Sequence of chain 1.A:
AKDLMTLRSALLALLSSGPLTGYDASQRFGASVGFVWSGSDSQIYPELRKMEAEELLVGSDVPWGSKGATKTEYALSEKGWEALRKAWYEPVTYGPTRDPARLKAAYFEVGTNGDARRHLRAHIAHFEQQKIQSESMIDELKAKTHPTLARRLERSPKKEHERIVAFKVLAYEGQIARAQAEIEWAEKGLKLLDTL

Sequence of chain 1.B:
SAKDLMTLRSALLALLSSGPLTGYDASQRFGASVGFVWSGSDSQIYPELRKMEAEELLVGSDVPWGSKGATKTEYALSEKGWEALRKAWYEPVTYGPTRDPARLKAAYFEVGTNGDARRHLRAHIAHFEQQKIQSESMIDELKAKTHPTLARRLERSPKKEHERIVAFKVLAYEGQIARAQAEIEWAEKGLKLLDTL

Binding-site contacts:
Ligand atom C1 contacts residue SER34 of chain 1.A at 3.9 Å.
Ligand atom CM2 contacts residue SER34 of chain 1.A at 3.5 Å.
Ligand atom CM1 contacts residue SER34 of chain 1.A at 3.7 Å.
Ligand atom CC contacts residue THR150 of chain 1.A at 3.5 Å.
Ligand atom CV contacts residue ALA108 of chain 1.B at 3.6 Å (hydrophobic).
Ligand atom CV contacts residue SER34 of chain 1.A at 4.0 Å.
Ligand atom CO2 contacts residue SER34 of chain 1.A at 3.7 Å.
Ligand atom O2 contacts residue ARG154 of chain 1.A at 2.6 Å (salt-bridge).
Ligand atom C1 contacts residue TYR109 of chain 1.B at 4.0 Å (hydrophobic).
Ligand atom CV contacts residue TYR174 of chain 1.A at 4.0 Å (hydrophobic).
Ligand atom CO1 contacts residue HIS148 of chain 1.A at 3.7 Å.
Ligand atom CO2 contacts residue TYR109 of chain 1.B at 3.3 Å (hydrophobic).
Ligand atom CO1 contacts residue LEU151 of chain 1.A at 4.0 Å (hydrophobic).
Ligand atom CM1 contacts residue LEU143 of chain 1.A at 3.6 Å (hydrophobic).
Ligand atom O2 contacts residue THR150 of chain 1.A at 3.6 Å.
Ligand atom CZ contacts residue TYR174 of chain 1.A at 3.9 Å (hydrophobic).
Ligand atom O3 contacts residue TYR174 of chain 1.A at 2.9 Å (h-bond).
Ligand atom CC contacts residue ARG154 of chain 1.A at 3.5 Å.
Ligand atom CV contacts residue TYR109 of chain 1.B at 3.9 Å (hydrophobic).
Ligand atom OM contacts residue TYR174 of chain 1.A at 3.1 Å (h-bond).
Ligand atom C1 contacts residue LYS170 of chain 1.A at 3.9 Å.
Ligand atom O2 contacts residue TYR109 of chain 1.B at 2.8 Å (h-bond).
Ligand atom CZ contacts residue MET139 of chain 1.A at 4.1 Å (hydrophobic).
Ligand atom OM contacts residue SER34 of chain 1.A at 3.3 Å.
Ligand atom CV contacts residue VAL35 of chain 1.A at 3.6 Å (hydrophobic).
Ligand atom O1 contacts residue LYS170 of chain 1.A at 4.0 Å.
Ligand atom CM1 contacts residue HIS148 of chain 1.A at 3.5 Å.
Ligand atom CZ contacts residue SER34 of chain 1.A at 3.5 Å.
Ligand atom CC contacts residue LYS170 of chain 1.A at 3.9 Å.
Ligand atom CM2 contacts residue TYR174 of chain 1.A at 4.0 Å (hydrophobic).
Ligand atom OM contacts residue VAL35 of chain 1.A at 3.5 Å (h-bond).
Ligand atom CC contacts residue TYR109 of chain 1.B at 3.8 Å (hydrophobic).
Ligand atom O3 contacts residue MET139 of chain 1.A at 3.0 Å (h-bond).
Ligand atom O3 contacts residue SER34 of chain 1.A at 3.7 Å.
Ligand atom CO1 contacts residue SER34 of chain 1.A at 3.8 Å.
Ligand atom O1 contacts residue ARG154 of chain 1.A at 2.9 Å (salt-bridge).
Ligand atom O1 contacts residue LEU151 of chain 1.A at 3.5 Å.
Ligand atom CM2 contacts residue VAL35 of chain 1.A at 3.8 Å (hydrophobic).
Ligand atom O1 contacts residue THR150 of chain 1.A at 3.6 Å.
Ligand atom CO2 contacts residue LYS170 of chain 1.A at 3.8 Å.

The protein below binds the small molecule below.
Small molecule (SMILES): COc1cc(C(=O)[O-])ccc1O